A small-molecule ligand and the protein it binds are described below.
Small molecule (SMILES): CC(=O)N[C@H]1[C@H](O[C@H]2[C@H](O)[C@@H](NC(C)=O)CO[C@@H]2CO)O[C@H](CO)[C@@H](O)[C@@H]1O

Sequence of chain 1.B:
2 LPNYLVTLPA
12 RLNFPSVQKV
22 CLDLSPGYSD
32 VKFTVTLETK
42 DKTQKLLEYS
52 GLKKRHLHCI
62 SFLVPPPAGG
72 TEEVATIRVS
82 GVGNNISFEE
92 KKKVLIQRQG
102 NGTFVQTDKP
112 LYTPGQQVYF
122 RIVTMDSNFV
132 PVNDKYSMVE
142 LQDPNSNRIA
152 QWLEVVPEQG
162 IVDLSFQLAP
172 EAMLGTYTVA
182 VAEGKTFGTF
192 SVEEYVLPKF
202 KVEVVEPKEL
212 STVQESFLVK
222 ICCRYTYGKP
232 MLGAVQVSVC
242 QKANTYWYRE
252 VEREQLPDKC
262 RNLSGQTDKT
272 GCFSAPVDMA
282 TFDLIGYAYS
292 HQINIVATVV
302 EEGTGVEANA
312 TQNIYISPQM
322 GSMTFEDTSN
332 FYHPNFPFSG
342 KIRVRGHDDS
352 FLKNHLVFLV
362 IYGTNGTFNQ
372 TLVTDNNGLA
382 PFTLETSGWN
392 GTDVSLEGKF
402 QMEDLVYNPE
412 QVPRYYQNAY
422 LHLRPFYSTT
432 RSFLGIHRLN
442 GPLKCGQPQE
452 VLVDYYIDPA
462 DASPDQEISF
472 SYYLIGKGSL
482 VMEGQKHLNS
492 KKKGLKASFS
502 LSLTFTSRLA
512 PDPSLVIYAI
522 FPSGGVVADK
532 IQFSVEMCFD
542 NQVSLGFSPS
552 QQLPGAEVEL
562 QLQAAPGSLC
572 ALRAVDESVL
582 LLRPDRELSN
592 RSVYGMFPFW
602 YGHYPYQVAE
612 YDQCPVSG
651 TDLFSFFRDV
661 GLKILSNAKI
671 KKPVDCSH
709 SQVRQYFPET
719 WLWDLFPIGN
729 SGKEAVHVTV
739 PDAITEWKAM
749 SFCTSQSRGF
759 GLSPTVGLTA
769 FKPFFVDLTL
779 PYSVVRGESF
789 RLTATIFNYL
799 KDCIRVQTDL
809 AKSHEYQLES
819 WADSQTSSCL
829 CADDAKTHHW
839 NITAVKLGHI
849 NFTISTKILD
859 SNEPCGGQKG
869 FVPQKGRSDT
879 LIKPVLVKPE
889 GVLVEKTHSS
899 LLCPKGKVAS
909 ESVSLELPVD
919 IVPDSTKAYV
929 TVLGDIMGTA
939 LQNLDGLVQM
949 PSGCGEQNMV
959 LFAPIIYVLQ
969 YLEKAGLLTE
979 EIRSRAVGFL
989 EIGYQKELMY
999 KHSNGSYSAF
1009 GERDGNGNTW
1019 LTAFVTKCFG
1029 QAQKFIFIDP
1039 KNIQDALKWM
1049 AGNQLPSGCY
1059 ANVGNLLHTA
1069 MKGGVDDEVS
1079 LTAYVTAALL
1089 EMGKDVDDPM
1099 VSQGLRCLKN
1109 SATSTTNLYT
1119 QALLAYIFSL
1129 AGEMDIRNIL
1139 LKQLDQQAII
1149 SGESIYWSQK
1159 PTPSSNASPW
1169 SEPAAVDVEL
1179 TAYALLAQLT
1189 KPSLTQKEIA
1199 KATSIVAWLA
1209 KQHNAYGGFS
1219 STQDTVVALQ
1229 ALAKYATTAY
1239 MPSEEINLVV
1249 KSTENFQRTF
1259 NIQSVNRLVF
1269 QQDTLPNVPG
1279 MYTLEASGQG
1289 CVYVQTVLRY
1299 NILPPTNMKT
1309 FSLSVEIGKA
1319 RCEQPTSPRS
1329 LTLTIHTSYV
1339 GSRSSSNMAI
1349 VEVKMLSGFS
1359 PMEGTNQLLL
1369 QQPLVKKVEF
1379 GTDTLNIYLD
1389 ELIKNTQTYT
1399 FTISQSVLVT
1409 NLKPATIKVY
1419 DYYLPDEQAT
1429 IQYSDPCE

Binding-site contacts:
Ligand atom O6 contacts residue SER761 of chain 1.B at 4.4 Å.
Ligand atom O6 contacts residue PRO762 of chain 1.B at 3.6 Å.
Ligand atom O6 contacts residue THR763 of chain 1.B at 4.2 Å.
Ligand atom C3 contacts residue ASN591 of chain 1.B at 3.8 Å.
Ligand atom O5 contacts residue ASN591 of chain 1.B at 2.4 Å (h-bond).
Ligand atom N2 contacts residue ASN591 of chain 1.B at 3.0 Å (h-bond).
Ligand atom O7 contacts residue ASN591 of chain 1.B at 4.2 Å.
Ligand atom C2 contacts residue ASN591 of chain 1.B at 2.5 Å.
Ligand atom C5 contacts residue ASN591 of chain 1.B at 3.7 Å.
Ligand atom C8 contacts residue PRO443 of chain 1.B at 4.5 Å (hydrophobic).
Ligand atom O7 contacts residue GLU537 of chain 1.B at 2.6 Å (salt-bridge).
Ligand atom C8 contacts residue GLU537 of chain 1.B at 3.8 Å.
Ligand atom C4 contacts residue ASN591 of chain 1.B at 4.3 Å.
Ligand atom C1 contacts residue ASN591 of chain 1.B at 1.4 Å.
Ligand atom C7 contacts residue GLU537 of chain 1.B at 3.5 Å.
Ligand atom C7 contacts residue ASN591 of chain 1.B at 3.8 Å.
Ligand atom C8 contacts residue MET538 of chain 1.B at 3.6 Å (hydrophobic).
Ligand atom O7 contacts residue MET538 of chain 1.B at 3.2 Å (h-bond).
Ligand atom C6 contacts residue PRO762 of chain 1.B at 4.3 Å (hydrophobic).
Ligand atom C7 contacts residue MET538 of chain 1.B at 3.5 Å (hydrophobic).